A small-molecule ligand and the protein it binds are described below.
Small molecule (SMILES): CC(=O)N[C@@H]1[C@@H](O)[C@H](O)[C@@H](CO)O[C@H]1O

Binding-site contacts:
Ligand atom C3 contacts residue ASN225 of chain 1.A at 3.7 Å.
Ligand atom C7 contacts residue ASN224 of chain 1.A at 4.4 Å.
Ligand atom C8 contacts residue LYS220 of chain 1.A at 4.1 Å.
Ligand atom O5 contacts residue ASN225 of chain 1.A at 2.2 Å (h-bond).
Ligand atom N2 contacts residue ASN225 of chain 1.A at 2.9 Å (h-bond).
Ligand atom C8 contacts residue GLU221 of chain 1.A at 4.0 Å.
Ligand atom C8 contacts residue ASN224 of chain 1.A at 3.8 Å.
Ligand atom O7 contacts residue ASN225 of chain 1.A at 2.6 Å (h-bond).
Ligand atom C7 contacts residue ASN225 of chain 1.A at 3.0 Å.
Ligand atom C8 contacts residue ASN225 of chain 1.A at 3.8 Å.
Ligand atom C5 contacts residue ASN225 of chain 1.A at 3.5 Å.
Ligand atom O7 contacts residue ASN224 of chain 1.A at 3.7 Å.
Ligand atom C1 contacts residue ASN225 of chain 1.A at 1.4 Å.
Ligand atom C4 contacts residue ASN225 of chain 1.A at 4.1 Å.
Ligand atom C2 contacts residue ASN225 of chain 1.A at 2.4 Å.
Ligand atom O6 contacts residue ASN225 of chain 1.A at 4.5 Å.

Sequence of chain 1.A:
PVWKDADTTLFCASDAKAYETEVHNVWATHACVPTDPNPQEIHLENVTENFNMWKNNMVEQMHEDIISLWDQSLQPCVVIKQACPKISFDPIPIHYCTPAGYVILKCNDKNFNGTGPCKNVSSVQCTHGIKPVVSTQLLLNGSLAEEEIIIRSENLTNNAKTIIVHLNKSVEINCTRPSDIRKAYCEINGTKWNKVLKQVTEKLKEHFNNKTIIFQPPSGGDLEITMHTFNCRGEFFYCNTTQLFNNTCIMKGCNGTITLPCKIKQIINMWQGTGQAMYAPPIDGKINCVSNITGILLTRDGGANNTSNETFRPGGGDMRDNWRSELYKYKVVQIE